A protein and the small-molecule ligand that binds it are described below.
Small molecule (SMILES): CC[C@H](C)[C@H](NC(=O)[C@@H](NC(=O)[C@H](CC1=CN=C2CC=CC=C12)NC(C)=O)C(C)C)C(=O)N1CCC[C@H]1C(N)=O

Binding-site contacts:
Ligand atom CA contacts residue GLN9 of chain 2.A at 3.9 Å.
Ligand atom C contacts residue GLN9 of chain 2.A at 3.5 Å.
Ligand atom CZ2 contacts residue HIS115 of chain 1.A at 3.5 Å.
Ligand atom CG1 contacts residue THR11 of chain 2.A at 3.7 Å.
Ligand atom CE2 contacts residue PHE10 of chain 2.A at 3.5 Å (hydrophobic).
Ligand atom CH2 contacts residue PHE88 of chain 1.A at 3.5 Å (hydrophobic).
Ligand atom CE2 contacts residue THR119 of chain 1.A at 3.7 Å.
Ligand atom CB contacts residue GLN9 of chain 2.A at 3.6 Å.
Ligand atom C contacts residue PHE10 of chain 2.A at 3.7 Å (hydrophobic).
Ligand atom CG2 contacts residue THR11 of chain 2.A at 3.9 Å.
Ligand atom CD2 contacts residue PHE10 of chain 2.A at 3.8 Å (hydrophobic).
Ligand atom CZ2 contacts residue THR119 of chain 1.A at 3.7 Å.
Ligand atom CE3 contacts residue ILE8 of chain 2.A at 3.6 Å (hydrophobic).
Ligand atom CA contacts residue GLN9 of chain 2.A at 3.3 Å.
Ligand atom CE3 contacts residue GLN9 of chain 2.A at 3.5 Å.
Ligand atom NE1 contacts residue PHE10 of chain 2.A at 3.5 Å.
Ligand atom CZ3 contacts residue PHE10 of chain 2.A at 3.7 Å (hydrophobic).
Ligand atom CG contacts residue CYS7 of chain 2.A at 3.9 Å (hydrophobic).
Ligand atom O contacts residue PHE10 of chain 2.A at 3.4 Å.
Ligand atom O contacts residue GLN9 of chain 2.A at 2.8 Å (h-bond).
Ligand atom CD1 contacts residue THR119 of chain 1.A at 3.8 Å.
Ligand atom CD1 contacts residue EDO1 of chain 2.N at 3.7 Å.
Ligand atom CB contacts residue ARG93 of chain 1.A at 3.8 Å.
Ligand atom NE1 contacts residue THR119 of chain 1.A at 3.6 Å.
Ligand atom CD1 contacts residue PHE10 of chain 2.A at 3.8 Å (hydrophobic).
Ligand atom CB contacts residue EDO1 of chain 2.N at 3.4 Å.
Ligand atom NE1 contacts residue HIS115 of chain 1.A at 3.3 Å (h-bond).
Ligand atom O contacts residue ILE8 of chain 2.A at 3.5 Å.
Ligand atom O contacts residue THR11 of chain 2.A at 3.0 Å (h-bond).
Ligand atom CE2 contacts residue HIS115 of chain 1.A at 3.7 Å.
Ligand atom O contacts residue GLN9 of chain 2.A at 3.8 Å.
Ligand atom CG2 contacts residue GLN9 of chain 2.A at 3.6 Å.
Ligand atom CH2 contacts residue PHE10 of chain 2.A at 3.8 Å (hydrophobic).
Ligand atom CZ3 contacts residue LEU94 of chain 1.A at 3.9 Å (hydrophobic).
Ligand atom CZ3 contacts residue ILE8 of chain 2.A at 3.9 Å (hydrophobic).
Ligand atom CA contacts residue PHE10 of chain 2.A at 3.9 Å (hydrophobic).
Ligand atom N contacts residue GLN9 of chain 2.A at 2.9 Å (h-bond).
Ligand atom CZ3 contacts residue PHE88 of chain 1.A at 3.8 Å (hydrophobic).
Ligand atom CD contacts residue CYS7 of chain 2.A at 3.4 Å (hydrophobic).
Ligand atom CE3 contacts residue PHE10 of chain 2.A at 3.6 Å (hydrophobic).

Sequence of chain 1.A:
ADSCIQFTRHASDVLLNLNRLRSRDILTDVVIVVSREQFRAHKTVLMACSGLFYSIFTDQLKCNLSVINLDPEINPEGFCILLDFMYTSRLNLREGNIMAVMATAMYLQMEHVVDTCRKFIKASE

Sequence of chain 2.A:
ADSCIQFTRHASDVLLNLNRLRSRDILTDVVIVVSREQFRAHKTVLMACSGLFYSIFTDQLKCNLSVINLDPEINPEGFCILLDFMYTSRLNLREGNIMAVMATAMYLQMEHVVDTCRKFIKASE